Binding-site contacts:
Ligand atom C15 contacts residue ASP168 of chain 1.F at 3.5 Å.
Ligand atom O7 contacts residue ASP199 of chain 1.F at 2.7 Å (salt-bridge).
Ligand atom N4 contacts residue ASP168 of chain 1.F at 3.9 Å.
Ligand atom O8 contacts residue PHE272 of chain 1.F at 3.9 Å.
Ligand atom C14 contacts residue ASP168 of chain 1.F at 3.7 Å.
Ligand atom O10 contacts residue ASP166 of chain 1.F at 3.4 Å (salt-bridge).
Ligand atom C12 contacts residue ASP166 of chain 1.F at 3.8 Å.
Ligand atom C10 contacts residue ASP166 of chain 1.F at 3.3 Å.
Ligand atom C9 contacts residue ASP166 of chain 1.F at 3.6 Å.
Ligand atom C5 contacts residue PHE272 of chain 1.F at 3.7 Å (hydrophobic).
Ligand atom C18 contacts residue GLU239 of chain 1.F at 3.2 Å.
Ligand atom C3 contacts residue ASP199 of chain 1.F at 3.5 Å.
Ligand atom O11 contacts residue ASN235 of chain 1.F at 3.8 Å.
Ligand atom O15 contacts residue CYS236 of chain 1.F at 3.8 Å.
Ligand atom C6 contacts residue PHE272 of chain 1.F at 3.1 Å (hydrophobic).
Ligand atom N2 contacts residue ASP269 of chain 1.F at 2.9 Å (salt-bridge).
Ligand atom C8 contacts residue ASP166 of chain 1.F at 3.5 Å.
Ligand atom C11 contacts residue ASP269 of chain 1.F at 3.3 Å.
Ligand atom N3 contacts residue ASP168 of chain 1.F at 2.8 Å (salt-bridge).
Ligand atom N3 contacts residue ASP166 of chain 1.F at 2.8 Å (salt-bridge).
Ligand atom C15 contacts residue ASN235 of chain 1.F at 3.5 Å.
Ligand atom C18 contacts residue CYS236 of chain 1.F at 3.9 Å (hydrophobic).
Ligand atom N3 contacts residue PHE167 of chain 1.F at 3.7 Å.
Ligand atom C12 contacts residue GLU270 of chain 1.F at 3.4 Å.
Ligand atom C12 contacts residue ASP269 of chain 1.F at 3.5 Å.
Ligand atom C7 contacts residue ASP168 of chain 1.F at 3.7 Å.
Ligand atom N2 contacts residue PHE272 of chain 1.F at 2.8 Å (h-bond).
Ligand atom O11 contacts residue ASP168 of chain 1.F at 3.4 Å (salt-bridge).
Ligand atom N3 contacts residue GLU270 of chain 1.F at 2.6 Å (salt-bridge).
Ligand atom N1 contacts residue PHE272 of chain 1.F at 2.9 Å (h-bond).
Ligand atom N4 contacts residue GLU239 of chain 1.F at 3.6 Å (salt-bridge).
Ligand atom O13 contacts residue PHE167 of chain 1.F at 3.7 Å.
Ligand atom O13 contacts residue ASP168 of chain 1.F at 2.9 Å (salt-bridge).
Ligand atom C16 contacts residue GLU239 of chain 1.F at 3.2 Å.
Ligand atom C7 contacts residue GLU270 of chain 1.F at 3.5 Å.
Ligand atom O14 contacts residue ASN235 of chain 1.F at 3.0 Å (h-bond).
Ligand atom C7 contacts residue ASP166 of chain 1.F at 3.5 Å.
Ligand atom C17 contacts residue GLU239 of chain 1.F at 3.8 Å.
Ligand atom O14 contacts residue GLU239 of chain 1.F at 2.7 Å (salt-bridge).
Ligand atom O14 contacts residue CYS236 of chain 1.F at 3.5 Å.

This protein binds this small molecule.
Small molecule (SMILES): NC[C@H]1O[C@H](O[C@H]2[C@H](O)[C@@H](O[C@H]3O[C@H](CO)[C@@H](O)[C@H](N)[C@H]3O)[C@H](N)C[C@@H]2N)[C@H](O)[C@@H](O)[C@@H]1O

Sequence of chain 1.F:
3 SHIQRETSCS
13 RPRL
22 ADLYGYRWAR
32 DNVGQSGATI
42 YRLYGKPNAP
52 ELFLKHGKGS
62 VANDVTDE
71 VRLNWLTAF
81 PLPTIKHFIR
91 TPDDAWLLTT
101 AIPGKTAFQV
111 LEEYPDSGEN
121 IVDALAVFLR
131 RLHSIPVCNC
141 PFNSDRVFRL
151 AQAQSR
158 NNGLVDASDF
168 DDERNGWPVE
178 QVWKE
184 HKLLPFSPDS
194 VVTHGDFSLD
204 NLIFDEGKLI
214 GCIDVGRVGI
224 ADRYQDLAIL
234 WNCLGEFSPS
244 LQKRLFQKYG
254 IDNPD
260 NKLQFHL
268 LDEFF